Sequence of chain 1.A:
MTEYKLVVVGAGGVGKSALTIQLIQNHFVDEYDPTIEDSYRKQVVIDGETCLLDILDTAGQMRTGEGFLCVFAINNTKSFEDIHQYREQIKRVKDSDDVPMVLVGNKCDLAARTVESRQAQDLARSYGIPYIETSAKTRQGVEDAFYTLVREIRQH

Binding-site contacts:
Ligand atom C5 contacts residue ASP33 of chain 1.A at 3.8 Å.
Ligand atom O3 contacts residue SER17 of chain 1.A at 4.4 Å.
Ligand atom C4 contacts residue TYR40 of chain 1.A at 3.4 Å (hydrophobic).
Ligand atom C3 contacts residue ILE21 of chain 1.A at 4.2 Å (hydrophobic).
Ligand atom O3 contacts residue ASP38 of chain 1.A at 3.9 Å.
Ligand atom C2 contacts residue VAL29 of chain 1.A at 4.0 Å (hydrophobic).
Ligand atom C6 contacts residue VAL29 of chain 1.A at 4.2 Å (hydrophobic).
Ligand atom C1 contacts residue VAL29 of chain 1.A at 4.1 Å (hydrophobic).
Ligand atom C5 contacts residue GLU31 of chain 1.A at 4.2 Å.
Ligand atom O3 contacts residue TYR40 of chain 1.A at 3.8 Å.
Ligand atom C3 contacts residue SER17 of chain 1.A at 4.3 Å.
Ligand atom C4 contacts residue ILE21 of chain 1.A at 4.0 Å (hydrophobic).
Ligand atom O1 contacts residue VAL29 of chain 1.A at 3.9 Å.
Ligand atom C2 contacts residue ILE21 of chain 1.A at 4.4 Å (hydrophobic).
Ligand atom C5 contacts residue VAL29 of chain 1.A at 3.7 Å (hydrophobic).
Ligand atom C3 contacts residue TYR40 of chain 1.A at 3.5 Å (hydrophobic).
Ligand atom C6 contacts residue ASP33 of chain 1.A at 4.1 Å.
Ligand atom C2 contacts residue SER17 of chain 1.A at 4.4 Å.

This protein binds this small molecule.
Small molecule (SMILES): O[C@H]1CO[C@H]2OCCC21